Sequence of chain 1.A:
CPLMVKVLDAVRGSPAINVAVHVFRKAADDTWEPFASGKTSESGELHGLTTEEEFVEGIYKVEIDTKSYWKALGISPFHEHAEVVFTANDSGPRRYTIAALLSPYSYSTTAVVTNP

Sequence of chain 1.B:
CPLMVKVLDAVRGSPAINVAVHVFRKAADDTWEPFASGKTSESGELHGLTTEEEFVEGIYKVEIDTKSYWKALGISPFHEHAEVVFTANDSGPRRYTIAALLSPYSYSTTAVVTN

Binding-site contacts:
Ligand atom O04 contacts residue SER118 of chain 1.A at 2.0 Å (h-bond).
Ligand atom C08 contacts residue 7UV1 of chain 2.C at 1.1 Å.
Ligand atom B01 contacts residue 7UV1 of chain 2.C at 2.2 Å.
Ligand atom B02 contacts residue SER118 of chain 1.A at 1.4 Å.
Ligand atom C06 contacts residue SER118 of chain 2.A at 3.4 Å.
Ligand atom O04 contacts residue SER118 of chain 2.A at 3.3 Å (h-bond).
Ligand atom C13 contacts residue 7UV1 of chain 2.C at 0.9 Å.
Ligand atom C12 contacts residue LYS16 of chain 2.A at 3.4 Å.
Ligand atom O02 contacts residue 7UV1 of chain 2.C at 3.1 Å.
Ligand atom C02 contacts residue SER118 of chain 1.A at 3.3 Å.
Ligand atom O04 contacts residue 7UV1 of chain 2.C at 1.8 Å (h-bond).
Ligand atom O02 contacts residue LYS16 of chain 2.A at 3.3 Å (salt-bridge).
Ligand atom C10 contacts residue LEU18 of chain 2.A at 3.8 Å (hydrophobic).
Ligand atom CL01 contacts residue 7UV1 of chain 2.C at 1.1 Å.
Ligand atom C01 contacts residue LEU111 of chain 1.A at 3.8 Å (hydrophobic).
Ligand atom C08 contacts residue LEU18 of chain 2.A at 3.6 Å (hydrophobic).
Ligand atom O01 contacts residue LYS16 of chain 2.A at 3.6 Å (salt-bridge).
Ligand atom C01 contacts residue SER118 of chain 1.A at 2.7 Å.
Ligand atom C06 contacts residue 7UV1 of chain 2.C at 0.7 Å.
Ligand atom O01 contacts residue 7UV1 of chain 2.C at 2.9 Å.
Ligand atom C12 contacts residue 7UV1 of chain 2.C at 0.8 Å.
Ligand atom C14 contacts residue 7UV1 of chain 2.C at 0.7 Å.
Ligand atom C06 contacts residue LEU111 of chain 1.A at 3.7 Å (hydrophobic).
Ligand atom C09 contacts residue 7UV1 of chain 2.C at 0.7 Å.
Ligand atom C04 contacts residue 7UV1 of chain 2.C at 0.3 Å.
Ligand atom C01 contacts residue 7UV1 of chain 2.C at 0.7 Å.
Ligand atom C07 contacts residue 7UV1 of chain 2.C at 0.4 Å.
Ligand atom CL01 contacts residue ALA109 of chain 2.A at 3.7 Å.
Ligand atom O04 contacts residue LEU111 of chain 2.A at 3.7 Å.
Ligand atom C11 contacts residue LYS16 of chain 2.A at 3.6 Å.
Ligand atom B01 contacts residue LYS16 of chain 2.A at 3.2 Å.
Ligand atom C01 contacts residue LEU111 of chain 2.A at 3.7 Å (hydrophobic).
Ligand atom C02 contacts residue 7UV1 of chain 2.C at 1.3 Å.
Ligand atom C13 contacts residue LYS16 of chain 2.A at 3.8 Å.
Ligand atom B02 contacts residue 7UV1 of chain 2.C at 2.1 Å.
Ligand atom C03 contacts residue 7UV1 of chain 2.C at 0.9 Å.
Ligand atom C05 contacts residue 7UV1 of chain 2.C at 0.9 Å.
Ligand atom C11 contacts residue 7UV1 of chain 2.C at 0.9 Å.
Ligand atom C02 contacts residue LEU111 of chain 1.A at 3.6 Å (hydrophobic).
Ligand atom C10 contacts residue 7UV1 of chain 2.C at 0.8 Å.

The small molecule below binds the protein below.
Small molecule (SMILES): OBc1ccc(/C=C/c2cccc(B(O)O)c2)c(Cl)c1

Sequence of chain 2.A:
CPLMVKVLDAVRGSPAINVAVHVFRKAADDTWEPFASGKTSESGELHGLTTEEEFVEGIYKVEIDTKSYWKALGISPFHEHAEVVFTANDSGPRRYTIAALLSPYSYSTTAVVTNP